Binding-site contacts:
Ligand atom O7 contacts residue ASN332 of chain 1.C at 3.0 Å (h-bond).
Ligand atom O2 contacts residue NAG2 of chain 1.DA at 2.8 Å (h-bond).
Ligand atom O7 contacts residue SER357 of chain 1.C at 4.3 Å.
Ligand atom C6 contacts residue NAG1 of chain 1.DA at 3.6 Å.
Ligand atom O5 contacts residue NAG2 of chain 1.DA at 4.5 Å.
Ligand atom C4 contacts residue ASN332 of chain 1.C at 4.2 Å.
Ligand atom C3 contacts residue ASN332 of chain 1.C at 3.8 Å.
Ligand atom O6 contacts residue NAG2 of chain 1.DA at 2.9 Å (h-bond).
Ligand atom C5 contacts residue ASN332 of chain 1.C at 3.7 Å.
Ligand atom C4 contacts residue NAG1 of chain 1.DA at 4.5 Å.
Ligand atom O5 contacts residue ASN332 of chain 1.C at 2.3 Å (h-bond).
Ligand atom N2 contacts residue ASN332 of chain 1.C at 3.0 Å (h-bond).
Ligand atom O7 contacts residue NAG1 of chain 1.DA at 4.1 Å.
Ligand atom O7 contacts residue NAG2 of chain 1.DA at 3.0 Å (h-bond).
Ligand atom O6 contacts residue NAG1 of chain 1.DA at 3.5 Å.
Ligand atom C5 contacts residue NAG2 of chain 1.DA at 4.0 Å.
Ligand atom O5 contacts residue NAG1 of chain 1.DA at 4.2 Å.
Ligand atom C5 contacts residue NAG1 of chain 1.DA at 4.0 Å.
Ligand atom O4 contacts residue BMA3 of chain 1.DA at 4.4 Å.
Ligand atom C2 contacts residue NAG2 of chain 1.DA at 3.3 Å.
Ligand atom O4 contacts residue NAG2 of chain 1.DA at 2.9 Å (h-bond).
Ligand atom O3 contacts residue NAG1 of chain 1.DA at 3.7 Å.
Ligand atom C8 contacts residue SER333 of chain 1.C at 4.4 Å.
Ligand atom C8 contacts residue THR341 of chain 1.C at 3.7 Å.
Ligand atom O7 contacts residue ASN355 of chain 1.C at 3.8 Å.
Ligand atom O2 contacts residue BMA3 of chain 1.DA at 4.1 Å.
Ligand atom C2 contacts residue ASN332 of chain 1.C at 2.5 Å.
Ligand atom C1 contacts residue NAG2 of chain 1.DA at 3.5 Å.
Ligand atom C1 contacts residue ASN332 of chain 1.C at 1.4 Å.
Ligand atom C1 contacts residue NAG1 of chain 1.DA at 4.2 Å.
Ligand atom C7 contacts residue NAG2 of chain 1.DA at 3.7 Å.
Ligand atom C1 contacts residue BMA3 of chain 1.DA at 4.3 Å.
Ligand atom O5 contacts residue BMA3 of chain 1.DA at 4.0 Å.
Ligand atom C6 contacts residue NAG2 of chain 1.DA at 4.0 Å.
Ligand atom C7 contacts residue ASN332 of chain 1.C at 3.3 Å.
Ligand atom C4 contacts residue NAG2 of chain 1.DA at 4.1 Å.
Ligand atom C8 contacts residue NAG2 of chain 1.DA at 3.7 Å.

Sequence of chain 1.C:
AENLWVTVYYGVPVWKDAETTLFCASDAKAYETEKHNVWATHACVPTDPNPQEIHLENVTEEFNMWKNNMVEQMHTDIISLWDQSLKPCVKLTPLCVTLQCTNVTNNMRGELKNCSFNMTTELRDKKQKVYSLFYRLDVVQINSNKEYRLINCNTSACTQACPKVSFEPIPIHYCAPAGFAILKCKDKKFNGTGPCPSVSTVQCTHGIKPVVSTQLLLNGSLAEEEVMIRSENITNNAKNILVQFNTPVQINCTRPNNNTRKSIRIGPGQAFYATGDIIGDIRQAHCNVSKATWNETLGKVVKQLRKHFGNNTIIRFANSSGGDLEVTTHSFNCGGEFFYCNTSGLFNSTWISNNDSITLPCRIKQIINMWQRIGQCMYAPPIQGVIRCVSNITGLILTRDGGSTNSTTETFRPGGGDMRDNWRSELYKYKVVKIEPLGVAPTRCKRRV

This small molecule binds to this protein.
Small molecule (SMILES): CC(=O)N[C@H]1[C@H](O[C@H]2[C@H](O)[C@@H](NC(C)=O)CO[C@@H]2CO)O[C@H](CO)[C@@H](O[C@@H]2O[C@H](CO)[C@@H](O)[C@H](O)[C@@H]2O)[C@@H]1O